Binding-site contacts:
Ligand atom O7 contacts residue GLN1053 of chain 1.A at 3.6 Å.
Ligand atom C8 contacts residue LEU904 of chain 1.A at 4.0 Å (hydrophobic).
Ligand atom O7 contacts residue ASN699 of chain 1.A at 3.4 Å (h-bond).
Ligand atom N2 contacts residue ASN699 of chain 1.A at 3.4 Å (h-bond).
Ligand atom O4 contacts residue LEU904 of chain 1.A at 4.0 Å.
Ligand atom C5 contacts residue GLN908 of chain 1.A at 4.5 Å.
Ligand atom O5 contacts residue GLN1053 of chain 1.A at 4.4 Å.
Ligand atom C2 contacts residue ASN699 of chain 1.A at 3.8 Å.
Ligand atom C6 contacts residue GLN908 of chain 1.A at 4.3 Å.
Ligand atom C5 contacts residue LEU904 of chain 1.A at 4.1 Å (hydrophobic).
Ligand atom C7 contacts residue ASN699 of chain 1.A at 3.2 Å.
Ligand atom O7 contacts residue LEU904 of chain 1.A at 3.4 Å.
Ligand atom O5 contacts residue ASN699 of chain 1.A at 3.7 Å.
Ligand atom C7 contacts residue LEU904 of chain 1.A at 3.8 Å (hydrophobic).
Ligand atom C8 contacts residue ASN699 of chain 1.A at 3.7 Å.
Ligand atom C1 contacts residue ASN699 of chain 1.A at 3.0 Å.
Ligand atom O6 contacts residue GLN908 of chain 1.A at 3.5 Å (h-bond).

Sequence of chain 1.A:
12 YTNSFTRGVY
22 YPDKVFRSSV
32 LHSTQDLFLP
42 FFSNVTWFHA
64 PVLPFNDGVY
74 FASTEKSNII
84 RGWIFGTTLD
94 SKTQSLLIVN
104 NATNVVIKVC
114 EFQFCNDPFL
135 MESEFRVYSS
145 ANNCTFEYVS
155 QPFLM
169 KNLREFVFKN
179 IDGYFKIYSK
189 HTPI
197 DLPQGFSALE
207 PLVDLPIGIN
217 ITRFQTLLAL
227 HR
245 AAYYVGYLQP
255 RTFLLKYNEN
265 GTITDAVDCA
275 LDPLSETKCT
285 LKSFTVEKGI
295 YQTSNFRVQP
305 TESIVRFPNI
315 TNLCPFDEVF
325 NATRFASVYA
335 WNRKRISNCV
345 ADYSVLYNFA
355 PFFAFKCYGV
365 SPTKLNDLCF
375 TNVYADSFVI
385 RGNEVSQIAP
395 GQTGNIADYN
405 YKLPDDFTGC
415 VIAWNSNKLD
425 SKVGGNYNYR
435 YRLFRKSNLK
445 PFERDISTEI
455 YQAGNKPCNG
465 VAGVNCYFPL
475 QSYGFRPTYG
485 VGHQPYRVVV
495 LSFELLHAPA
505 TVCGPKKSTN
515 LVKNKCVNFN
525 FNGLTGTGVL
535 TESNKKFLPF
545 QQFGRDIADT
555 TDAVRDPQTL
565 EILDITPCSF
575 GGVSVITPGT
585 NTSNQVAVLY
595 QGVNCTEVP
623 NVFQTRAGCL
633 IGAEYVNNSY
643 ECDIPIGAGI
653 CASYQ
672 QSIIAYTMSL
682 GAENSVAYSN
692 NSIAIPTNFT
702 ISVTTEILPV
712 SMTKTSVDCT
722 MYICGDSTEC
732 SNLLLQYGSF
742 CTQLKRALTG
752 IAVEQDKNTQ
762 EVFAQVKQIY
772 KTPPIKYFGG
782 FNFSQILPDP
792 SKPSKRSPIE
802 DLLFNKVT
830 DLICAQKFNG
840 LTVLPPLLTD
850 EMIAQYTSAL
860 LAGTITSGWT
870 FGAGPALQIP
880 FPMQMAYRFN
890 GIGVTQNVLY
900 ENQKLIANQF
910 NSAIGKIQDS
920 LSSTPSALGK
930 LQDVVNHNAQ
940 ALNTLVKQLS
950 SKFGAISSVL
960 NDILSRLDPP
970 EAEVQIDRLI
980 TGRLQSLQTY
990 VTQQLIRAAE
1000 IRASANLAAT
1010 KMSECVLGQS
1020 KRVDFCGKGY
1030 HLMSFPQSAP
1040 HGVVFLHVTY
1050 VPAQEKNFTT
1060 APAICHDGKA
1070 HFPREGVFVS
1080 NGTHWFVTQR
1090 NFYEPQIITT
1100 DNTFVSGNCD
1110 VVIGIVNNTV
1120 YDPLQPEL

This protein binds this small molecule.
Small molecule (SMILES): CC(=O)N[C@H]1[C@H](O[C@H]2[C@H](O)[C@@H](NC(C)=O)CO[C@@H]2CO)O[C@H](CO)[C@@H](O)[C@@H]1O